This small molecule binds to this protein.
Small molecule (SMILES): CC(C)C[C@H](C[P](=O)(O)[C@@H](N)CCc1ccccc1)C(=O)N[C@H](C(=O)N[C@@H](Cc1ccccc1)C(=O)N1CCC[C@H]1C=O)[C@@H](C)O

Sequence of chain 1.B:
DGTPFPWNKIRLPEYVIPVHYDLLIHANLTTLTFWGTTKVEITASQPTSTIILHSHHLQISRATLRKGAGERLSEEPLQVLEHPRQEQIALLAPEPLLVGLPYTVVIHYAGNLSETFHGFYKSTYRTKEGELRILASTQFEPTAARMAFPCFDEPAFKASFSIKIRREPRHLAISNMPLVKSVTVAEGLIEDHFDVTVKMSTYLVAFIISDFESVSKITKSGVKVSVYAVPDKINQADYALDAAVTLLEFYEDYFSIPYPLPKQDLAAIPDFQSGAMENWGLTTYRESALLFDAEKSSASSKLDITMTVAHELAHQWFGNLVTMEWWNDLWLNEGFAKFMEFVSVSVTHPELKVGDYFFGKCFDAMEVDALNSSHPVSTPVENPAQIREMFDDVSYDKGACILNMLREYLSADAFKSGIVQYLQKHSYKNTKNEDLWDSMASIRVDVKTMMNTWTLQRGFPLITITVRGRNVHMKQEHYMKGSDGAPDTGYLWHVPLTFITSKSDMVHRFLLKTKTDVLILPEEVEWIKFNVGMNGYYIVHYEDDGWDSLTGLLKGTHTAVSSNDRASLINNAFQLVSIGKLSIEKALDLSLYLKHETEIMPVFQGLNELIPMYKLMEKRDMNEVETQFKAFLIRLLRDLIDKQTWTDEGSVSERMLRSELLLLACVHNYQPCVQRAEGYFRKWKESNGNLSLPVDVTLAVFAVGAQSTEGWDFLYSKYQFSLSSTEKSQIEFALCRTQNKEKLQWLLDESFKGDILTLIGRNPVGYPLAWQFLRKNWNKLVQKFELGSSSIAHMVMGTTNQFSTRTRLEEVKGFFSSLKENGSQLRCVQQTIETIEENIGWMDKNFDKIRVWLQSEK

Binding-site contacts:
Ligand atom C contacts residue LYS348 of chain 1.B at 2.8 Å.
Ligand atom C9 contacts residue HIS321 of chain 1.B at 3.4 Å.
Ligand atom O contacts residue TYR367 of chain 1.B at 2.4 Å (h-bond).
Ligand atom O13 contacts residue ZN1 of chain 1.O at 2.4 Å.
Ligand atom CZ contacts residue ASP314 of chain 1.B at 3.1 Å.
Ligand atom O13 contacts residue GLU322 of chain 1.B at 3.2 Å (salt-bridge).
Ligand atom CD1 contacts residue GLU351 of chain 1.B at 3.2 Å.
Ligand atom O12 contacts residue ZN1 of chain 1.O at 2.2 Å.
Ligand atom C11 contacts residue THR318 of chain 1.B at 3.0 Å.
Ligand atom O13 contacts residue GLU288 of chain 1.B at 2.8 Å (salt-bridge).
Ligand atom CG contacts residue LYS371 of chain 1.B at 3.3 Å.
Ligand atom C3 contacts residue GLU151 of chain 1.B at 3.2 Å.
Ligand atom C17 contacts residue GLU151 of chain 1.B at 3.2 Å.
Ligand atom C18 contacts residue ARG398 of chain 1.B at 2.5 Å.
Ligand atom CA contacts residue LYS348 of chain 1.B at 2.9 Å.
Ligand atom C19 contacts residue ARG398 of chain 1.B at 2.8 Å.
Ligand atom CB contacts residue GLU351 of chain 1.B at 2.7 Å.
Ligand atom P11 contacts residue GLU344 of chain 1.B at 3.2 Å.
Ligand atom C8 contacts residue HIS321 of chain 1.B at 3.4 Å.
Ligand atom O contacts residue LYS348 of chain 1.B at 3.4 Å (salt-bridge).
Ligand atom P11 contacts residue ZN1 of chain 1.O at 2.9 Å.
Ligand atom C contacts residue TYR367 of chain 1.B at 3.3 Å (hydrophobic).
Ligand atom O contacts residue SER284 of chain 1.B at 3.3 Å (h-bond).
Ligand atom CB contacts residue ASP403 of chain 1.B at 3.2 Å.
Ligand atom N10 contacts residue GLU344 of chain 1.B at 2.4 Å (salt-bridge).
Ligand atom CE1 contacts residue TYR367 of chain 1.B at 3.1 Å (hydrophobic).
Ligand atom N10 contacts residue GLU288 of chain 1.B at 3.3 Å (salt-bridge).
Ligand atom C3 contacts residue GLU344 of chain 1.B at 3.2 Å.
Ligand atom O12 contacts residue HIS321 of chain 1.B at 3.2 Å (h-bond).
Ligand atom C11 contacts residue ALA286 of chain 1.B at 2.8 Å (hydrophobic).
Ligand atom C9 contacts residue GLU322 of chain 1.B at 2.7 Å.
Ligand atom O contacts residue GLY285 of chain 1.B at 3.3 Å.
Ligand atom C8 contacts residue GLU322 of chain 1.B at 2.5 Å.
Ligand atom O contacts residue ALA286 of chain 1.B at 2.4 Å (h-bond).
Ligand atom O contacts residue LYS348 of chain 1.B at 2.3 Å.
Ligand atom O12 contacts residue GLU344 of chain 1.B at 2.2 Å (salt-bridge).
Ligand atom C6 contacts residue ALA286 of chain 1.B at 3.2 Å (hydrophobic).
Ligand atom N10 contacts residue GLU151 of chain 1.B at 2.9 Å (salt-bridge).
Ligand atom C6 contacts residue GLU151 of chain 1.B at 3.3 Å.
Ligand atom C11 contacts residue GLU322 of chain 1.B at 2.5 Å.